Binding-site contacts:
Ligand atom NZ1 contacts residue MET256 of chain 1.A at 3.4 Å.
Ligand atom CZ2 contacts residue MET256 of chain 1.A at 3.4 Å (hydrophobic).
Ligand atom C contacts residue TYR377 of chain 1.A at 3.5 Å (hydrophobic).
Ligand atom N contacts residue GLU117 of chain 1.A at 2.8 Å (salt-bridge).
Ligand atom C contacts residue ZN1 of chain 1.B at 2.8 Å.
Ligand atom NZ1 contacts residue GLN115 of chain 1.A at 3.3 Å (h-bond).
Ligand atom OXT contacts residue HIS293 of chain 1.A at 3.3 Å.
Ligand atom N contacts residue GLU316 of chain 1.A at 3.3 Å (salt-bridge).
Ligand atom CH3 contacts residue GLU117 of chain 1.A at 3.4 Å.
Ligand atom CT2 contacts residue GLU117 of chain 1.A at 3.6 Å.
Ligand atom CH3 contacts residue ASN369 of chain 1.A at 3.3 Å.
Ligand atom CA contacts residue TYR377 of chain 1.A at 3.7 Å (hydrophobic).
Ligand atom CE1 contacts residue ALA258 of chain 1.A at 3.4 Å (hydrophobic).
Ligand atom C contacts residue GLU260 of chain 1.A at 3.7 Å.
Ligand atom OXT contacts residue GLU260 of chain 1.A at 3.2 Å (salt-bridge).
Ligand atom CH2 contacts residue MET256 of chain 1.A at 3.6 Å (hydrophobic).
Ligand atom CE1 contacts residue GLN115 of chain 1.A at 3.5 Å.
Ligand atom O contacts residue HIS293 of chain 1.A at 3.2 Å (h-bond).
Ligand atom CZ2 contacts residue GLN115 of chain 1.A at 3.4 Å.
Ligand atom O contacts residue HIS297 of chain 1.A at 3.5 Å (h-bond).
Ligand atom O contacts residue TYR377 of chain 1.A at 2.7 Å (h-bond).
Ligand atom CB contacts residue GLU117 of chain 1.A at 3.4 Å.
Ligand atom CB contacts residue MET259 of chain 1.A at 3.6 Å (hydrophobic).
Ligand atom OXT contacts residue ZN1 of chain 1.B at 2.7 Å.
Ligand atom CZ3 contacts residue GLU117 of chain 1.A at 3.6 Å.
Ligand atom CD contacts residue GLN115 of chain 1.A at 3.7 Å.
Ligand atom CG contacts residue GLU117 of chain 1.A at 3.4 Å.
Ligand atom CA contacts residue MLI1 of chain 1.PA at 3.5 Å.
Ligand atom CE2 contacts residue GLN115 of chain 1.A at 3.7 Å.
Ligand atom N contacts residue LYS315 of chain 1.A at 3.5 Å (salt-bridge).
Ligand atom CB contacts residue GLU260 of chain 1.A at 3.4 Å.
Ligand atom OXT contacts residue HIS297 of chain 1.A at 3.5 Å (h-bond).
Ligand atom OXT contacts residue MLI1 of chain 1.PA at 3.1 Å (h-bond).
Ligand atom O contacts residue GLU316 of chain 1.A at 2.9 Å (salt-bridge).
Ligand atom CB contacts residue ALA258 of chain 1.A at 3.6 Å (hydrophobic).
Ligand atom CA contacts residue ALA258 of chain 1.A at 3.1 Å (hydrophobic).
Ligand atom C contacts residue MLI1 of chain 1.PA at 3.1 Å.
Ligand atom O contacts residue ZN1 of chain 1.B at 1.9 Å.
Ligand atom OXT contacts residue GLU294 of chain 1.A at 2.8 Å (salt-bridge).
Ligand atom N contacts residue GLU260 of chain 1.A at 2.6 Å (salt-bridge).

Sequence of chain 1.A:
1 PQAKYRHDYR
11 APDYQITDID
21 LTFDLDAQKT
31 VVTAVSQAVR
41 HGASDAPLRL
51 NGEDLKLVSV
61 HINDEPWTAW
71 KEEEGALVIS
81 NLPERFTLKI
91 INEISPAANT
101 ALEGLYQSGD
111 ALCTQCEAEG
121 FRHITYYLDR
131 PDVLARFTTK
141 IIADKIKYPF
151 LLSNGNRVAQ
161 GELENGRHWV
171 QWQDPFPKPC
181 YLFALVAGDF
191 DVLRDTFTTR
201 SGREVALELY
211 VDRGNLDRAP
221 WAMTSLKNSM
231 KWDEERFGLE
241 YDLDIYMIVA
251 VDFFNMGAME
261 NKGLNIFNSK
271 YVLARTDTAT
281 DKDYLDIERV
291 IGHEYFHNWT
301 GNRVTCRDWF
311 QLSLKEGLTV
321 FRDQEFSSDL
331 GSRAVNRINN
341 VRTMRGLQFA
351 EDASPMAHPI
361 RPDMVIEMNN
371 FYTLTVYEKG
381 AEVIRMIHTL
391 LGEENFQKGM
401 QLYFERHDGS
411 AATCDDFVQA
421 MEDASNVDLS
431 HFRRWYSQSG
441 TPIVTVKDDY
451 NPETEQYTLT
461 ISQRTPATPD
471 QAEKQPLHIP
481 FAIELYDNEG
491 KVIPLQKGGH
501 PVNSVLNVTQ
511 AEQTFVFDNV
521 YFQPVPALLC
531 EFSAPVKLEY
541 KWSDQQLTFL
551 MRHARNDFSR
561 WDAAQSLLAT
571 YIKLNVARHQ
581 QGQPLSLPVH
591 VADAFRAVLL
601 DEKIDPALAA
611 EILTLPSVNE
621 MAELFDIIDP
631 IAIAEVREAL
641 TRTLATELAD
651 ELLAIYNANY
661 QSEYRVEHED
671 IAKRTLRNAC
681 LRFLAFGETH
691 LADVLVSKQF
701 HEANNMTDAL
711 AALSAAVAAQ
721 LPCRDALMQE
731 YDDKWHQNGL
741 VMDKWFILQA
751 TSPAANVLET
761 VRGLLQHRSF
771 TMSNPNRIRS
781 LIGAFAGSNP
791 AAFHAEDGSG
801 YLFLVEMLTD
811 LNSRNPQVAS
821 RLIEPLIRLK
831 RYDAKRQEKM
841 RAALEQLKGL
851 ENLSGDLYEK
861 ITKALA

The protein below binds the small molecule below.
Small molecule (SMILES): N[C@H](CC(=O)O)Cc1c[nH]c2ccccc12